The protein below binds the small molecule below.
Small molecule (SMILES): CC(=O)N[C@@H]1[C@@H](O)[C@H](O)[C@@H](CO)O[C@H]1O

Binding-site contacts:
Ligand atom C6 contacts residue ASN30 of chain 1.D at 3.9 Å.
Ligand atom C7 contacts residue THR32 of chain 1.D at 4.4 Å.
Ligand atom C3 contacts residue ASN30 of chain 1.D at 4.1 Å.
Ligand atom C7 contacts residue ASN30 of chain 1.D at 4.1 Å.
Ligand atom O7 contacts residue ALA31 of chain 1.D at 3.8 Å.
Ligand atom O7 contacts residue ASN30 of chain 1.D at 3.9 Å.
Ligand atom O4 contacts residue VAL105 of chain 1.W at 3.9 Å.
Ligand atom C1 contacts residue ASN30 of chain 1.D at 1.5 Å.
Ligand atom C1 contacts residue THR310 of chain 1.D at 4.5 Å.
Ligand atom C4 contacts residue VAL105 of chain 1.W at 4.1 Å (hydrophobic).
Ligand atom O5 contacts residue ASN30 of chain 1.D at 2.1 Å (h-bond).
Ligand atom N2 contacts residue ALA31 of chain 1.D at 3.3 Å (h-bond).
Ligand atom C8 contacts residue ALA31 of chain 1.D at 3.2 Å (hydrophobic).
Ligand atom C8 contacts residue GLU33 of chain 1.D at 4.0 Å.
Ligand atom N2 contacts residue ASN30 of chain 1.D at 3.8 Å.
Ligand atom O6 contacts residue VAL105 of chain 1.W at 3.0 Å.
Ligand atom C6 contacts residue VAL105 of chain 1.W at 3.1 Å (hydrophobic).
Ligand atom O6 contacts residue ASN30 of chain 1.D at 3.5 Å (h-bond).
Ligand atom C1 contacts residue ALA31 of chain 1.D at 4.0 Å (hydrophobic).
Ligand atom C5 contacts residue VAL105 of chain 1.W at 3.2 Å (hydrophobic).
Ligand atom C8 contacts residue THR32 of chain 1.D at 3.5 Å.
Ligand atom C2 contacts residue ALA31 of chain 1.D at 4.2 Å (hydrophobic).
Ligand atom O5 contacts residue VAL105 of chain 1.W at 4.4 Å.
Ligand atom C4 contacts residue ASN30 of chain 1.D at 4.2 Å.
Ligand atom C2 contacts residue ASN30 of chain 1.D at 3.0 Å.
Ligand atom C7 contacts residue ALA31 of chain 1.D at 3.2 Å (hydrophobic).
Ligand atom C5 contacts residue ASN30 of chain 1.D at 3.2 Å.

Sequence of chain 1.D:
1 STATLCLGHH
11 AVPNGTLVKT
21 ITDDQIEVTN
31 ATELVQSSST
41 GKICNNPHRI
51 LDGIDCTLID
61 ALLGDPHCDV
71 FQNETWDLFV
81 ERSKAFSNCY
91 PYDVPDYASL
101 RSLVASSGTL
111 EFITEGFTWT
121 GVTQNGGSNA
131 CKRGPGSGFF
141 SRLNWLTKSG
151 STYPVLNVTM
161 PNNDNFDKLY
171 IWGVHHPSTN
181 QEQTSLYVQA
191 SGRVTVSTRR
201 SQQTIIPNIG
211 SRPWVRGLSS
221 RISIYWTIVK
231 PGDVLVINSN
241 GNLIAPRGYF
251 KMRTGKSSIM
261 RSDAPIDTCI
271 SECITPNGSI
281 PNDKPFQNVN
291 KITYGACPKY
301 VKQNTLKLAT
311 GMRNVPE

Sequence of chain 1.W:
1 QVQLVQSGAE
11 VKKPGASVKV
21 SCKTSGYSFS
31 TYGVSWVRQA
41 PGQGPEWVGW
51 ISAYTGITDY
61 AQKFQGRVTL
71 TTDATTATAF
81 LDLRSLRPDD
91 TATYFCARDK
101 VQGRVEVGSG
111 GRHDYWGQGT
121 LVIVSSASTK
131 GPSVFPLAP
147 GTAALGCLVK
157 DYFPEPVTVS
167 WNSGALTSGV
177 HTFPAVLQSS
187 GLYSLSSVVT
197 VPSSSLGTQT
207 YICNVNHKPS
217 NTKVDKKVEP